Binding-site contacts:
Ligand atom CZ contacts residue HIS70 of chain 1.A at 4.1 Å.
Ligand atom CD2 contacts residue HIS70 of chain 1.A at 3.6 Å.
Ligand atom CG contacts residue HIS70 of chain 1.A at 3.3 Å.
Ligand atom OE1 contacts residue TYR76 of chain 1.A at 3.5 Å (h-bond).
Ligand atom CE1 contacts residue LYS67 of chain 1.A at 3.9 Å.
Ligand atom CD2 contacts residue TYR76 of chain 1.A at 4.0 Å (hydrophobic).
Ligand atom CD1 contacts residue HIS70 of chain 1.A at 3.6 Å.
Ligand atom CE2 contacts residue HIS70 of chain 1.A at 3.8 Å.
Ligand atom CE2 contacts residue TYR76 of chain 1.A at 3.6 Å (hydrophobic).
Ligand atom CB contacts residue HIS70 of chain 1.A at 3.5 Å.
Ligand atom OH contacts residue LYS66 of chain 1.A at 3.5 Å.
Ligand atom OE2 contacts residue HIS70 of chain 1.A at 2.5 Å (h-bond).
Ligand atom CD contacts residue TYR76 of chain 1.A at 3.4 Å (hydrophobic).
Ligand atom OH contacts residue GLU80 of chain 1.A at 3.8 Å.
Ligand atom CD1 contacts residue TYR76 of chain 1.A at 4.0 Å (hydrophobic).
Ligand atom CE1 contacts residue TYR76 of chain 1.A at 4.5 Å (hydrophobic).
Ligand atom CG contacts residue HIS70 of chain 1.A at 3.4 Å.
Ligand atom OE2 contacts residue TYR76 of chain 1.A at 2.6 Å (h-bond).
Ligand atom CZ contacts residue LYS67 of chain 1.A at 3.7 Å.
Ligand atom OE1 contacts residue HIS70 of chain 1.A at 4.5 Å.
Ligand atom OH contacts residue VAL78 of chain 1.A at 4.2 Å.
Ligand atom CE1 contacts residue HIS70 of chain 1.A at 3.8 Å.
Ligand atom CD contacts residue HIS70 of chain 1.A at 3.2 Å.

Sequence of chain 1.A:
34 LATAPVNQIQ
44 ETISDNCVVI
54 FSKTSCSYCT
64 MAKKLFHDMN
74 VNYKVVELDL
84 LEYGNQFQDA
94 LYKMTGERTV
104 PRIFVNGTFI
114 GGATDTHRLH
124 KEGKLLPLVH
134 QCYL

The small molecule below binds the protein below.
Small molecule (SMILES): CSCC[C@H](NC(=O)[C@H](CO)NC(=O)[C@H](C)NC(=O)[C@H](Cc1ccccc1)NC(=O)[C@H](Cc1ccc(O)cc1)NC(=O)[C@H](CC(C)C)NC(=O)[C@H](C)NC(=O)[C@H](CCC(=O)O)NC(=O)[C@@H](NC(=O)CNC(=O)[C@H](C)N)[C@@H](C)O)C(=O)N[C@@H](C)C=O